Binding-site contacts:
Ligand atom C4Q contacts residue ASP366 of chain 2.A at 3.4 Å.
Ligand atom O1A contacts residue ASN354 of chain 2.A at 3.8 Å.
Ligand atom O2Q contacts residue TYR400 of chain 2.A at 3.8 Å.
Ligand atom PB contacts residue THR358 of chain 2.A at 3.5 Å.
Ligand atom N3 contacts residue TYR333 of chain 2.A at 3.4 Å.
Ligand atom O2B contacts residue THR358 of chain 2.A at 2.5 Å (h-bond).
Ligand atom O2A contacts residue ASN354 of chain 2.A at 2.8 Å (h-bond).
Ligand atom PA contacts residue TRP325 of chain 2.A at 3.8 Å.
Ligand atom N3Q contacts residue TYR400 of chain 2.A at 3.5 Å.
Ligand atom C6Q contacts residue TYR333 of chain 2.A at 3.8 Å (hydrophobic).
Ligand atom O2A contacts residue TYR363 of chain 2.A at 2.7 Å (h-bond).
Ligand atom O3B contacts residue THR358 of chain 2.A at 3.4 Å (h-bond).
Ligand atom O4' contacts residue TRP325 of chain 2.A at 3.5 Å.
Ligand atom PB contacts residue LYS356 of chain 2.A at 3.9 Å.
Ligand atom C5 contacts residue TRP325 of chain 2.A at 3.5 Å (hydrophobic).
Ligand atom O2B contacts residue LYS356 of chain 2.A at 3.1 Å.
Ligand atom C6Q contacts residue TYR363 of chain 2.A at 3.6 Å (hydrophobic).
Ligand atom C1' contacts residue TYR333 of chain 2.A at 3.8 Å (hydrophobic).
Ligand atom C5 contacts residue TYR333 of chain 2.A at 3.6 Å (hydrophobic).
Ligand atom PA contacts residue ASN354 of chain 2.A at 3.7 Å.
Ligand atom O4 contacts residue HIS334 of chain 2.A at 3.2 Å (h-bond).
Ligand atom O2 contacts residue TYR333 of chain 2.A at 3.6 Å.
Ligand atom O4Q contacts residue MET362 of chain 2.A at 3.0 Å (h-bond).
Ligand atom C4 contacts residue TYR333 of chain 2.A at 3.3 Å (hydrophobic).
Ligand atom C2 contacts residue TYR333 of chain 2.A at 3.3 Å (hydrophobic).
Ligand atom O2B contacts residue ASN354 of chain 2.A at 3.0 Å (h-bond).
Ligand atom O1A contacts residue LYS356 of chain 2.A at 2.6 Å (salt-bridge).
Ligand atom N1 contacts residue TYR333 of chain 2.A at 3.6 Å.
Ligand atom N1 contacts residue TRP325 of chain 2.A at 3.7 Å.
Ligand atom O1B contacts residue LYS356 of chain 2.A at 3.6 Å.
Ligand atom C6 contacts residue TRP325 of chain 2.A at 3.3 Å (hydrophobic).
Ligand atom O5' contacts residue TRP325 of chain 2.A at 3.5 Å.
Ligand atom O4 contacts residue ILE330 of chain 2.A at 3.5 Å.
Ligand atom O4Q contacts residue ASP366 of chain 2.A at 2.9 Å (salt-bridge).
Ligand atom O4 contacts residue TYR333 of chain 2.A at 3.6 Å.
Ligand atom O2A contacts residue TRP325 of chain 2.A at 2.9 Å (h-bond).
Ligand atom C6Q contacts residue ASP366 of chain 2.A at 3.4 Å.
Ligand atom C5M contacts residue TRP325 of chain 2.A at 3.6 Å (hydrophobic).
Ligand atom C5M contacts residue ILE329 of chain 2.A at 3.7 Å (hydrophobic).
Ligand atom C2' contacts residue TYR333 of chain 2.A at 3.5 Å (hydrophobic).

The small molecule below binds the protein below.
Small molecule (SMILES): Cc1cn([C@H]2C[C@H](O)[C@@H](CO[P](=O)(O)O[P](=O)(O)O[C@H]3O[C@H](C)[C@@H](O)[C@H](N)[C@H]3O)O2)c(=O)[nH]c1=O

Sequence of chain 2.A:
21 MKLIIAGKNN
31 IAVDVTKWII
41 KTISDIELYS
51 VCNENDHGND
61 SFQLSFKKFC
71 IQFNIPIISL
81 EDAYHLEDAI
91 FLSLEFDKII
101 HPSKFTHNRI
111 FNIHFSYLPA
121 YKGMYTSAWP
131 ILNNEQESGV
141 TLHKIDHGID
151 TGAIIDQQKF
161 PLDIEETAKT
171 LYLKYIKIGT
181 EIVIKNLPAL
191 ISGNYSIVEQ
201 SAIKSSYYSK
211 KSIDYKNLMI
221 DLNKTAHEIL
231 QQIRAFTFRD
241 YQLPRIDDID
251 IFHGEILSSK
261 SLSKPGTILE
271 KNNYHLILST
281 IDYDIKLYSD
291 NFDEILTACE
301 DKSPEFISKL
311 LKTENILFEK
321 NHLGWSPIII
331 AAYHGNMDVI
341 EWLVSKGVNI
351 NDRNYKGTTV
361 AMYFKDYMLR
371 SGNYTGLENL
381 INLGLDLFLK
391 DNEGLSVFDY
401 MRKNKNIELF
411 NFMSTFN